The small molecule below binds the protein below.
Small molecule (SMILES): OC[C@H]1O[C@H](O)[C@@H](O)[C@@H](O)[C@@H]1O

Binding-site contacts:
Ligand atom C3 contacts residue BMA3 of chain 3.G at 3.0 Å.
Ligand atom C2 contacts residue PRO309 of chain 1.A at 4.4 Å (hydrophobic).
Ligand atom C3 contacts residue PRO309 of chain 1.A at 4.3 Å (hydrophobic).
Ligand atom C5 contacts residue THR310 of chain 1.A at 4.5 Å.
Ligand atom C1 contacts residue THR310 of chain 1.A at 3.9 Å.
Ligand atom C2 contacts residue BMA3 of chain 3.G at 4.2 Å.
Ligand atom C6 contacts residue BMA3 of chain 3.G at 4.1 Å.
Ligand atom O3 contacts residue BMA3 of chain 3.G at 3.4 Å.
Ligand atom C5 contacts residue BMA3 of chain 3.G at 3.3 Å.
Ligand atom C1 contacts residue BMA3 of chain 3.G at 4.5 Å.
Ligand atom O5 contacts residue BMA3 of chain 3.G at 4.4 Å.
Ligand atom O4 contacts residue BMA3 of chain 3.G at 2.4 Å (h-bond).
Ligand atom O3 contacts residue PRO309 of chain 1.A at 4.1 Å.
Ligand atom C3 contacts residue THR310 of chain 1.A at 4.0 Å.
Ligand atom C4 contacts residue BMA3 of chain 3.G at 3.0 Å.
Ligand atom C2 contacts residue THR310 of chain 1.A at 4.1 Å.

Sequence of chain 1.A:
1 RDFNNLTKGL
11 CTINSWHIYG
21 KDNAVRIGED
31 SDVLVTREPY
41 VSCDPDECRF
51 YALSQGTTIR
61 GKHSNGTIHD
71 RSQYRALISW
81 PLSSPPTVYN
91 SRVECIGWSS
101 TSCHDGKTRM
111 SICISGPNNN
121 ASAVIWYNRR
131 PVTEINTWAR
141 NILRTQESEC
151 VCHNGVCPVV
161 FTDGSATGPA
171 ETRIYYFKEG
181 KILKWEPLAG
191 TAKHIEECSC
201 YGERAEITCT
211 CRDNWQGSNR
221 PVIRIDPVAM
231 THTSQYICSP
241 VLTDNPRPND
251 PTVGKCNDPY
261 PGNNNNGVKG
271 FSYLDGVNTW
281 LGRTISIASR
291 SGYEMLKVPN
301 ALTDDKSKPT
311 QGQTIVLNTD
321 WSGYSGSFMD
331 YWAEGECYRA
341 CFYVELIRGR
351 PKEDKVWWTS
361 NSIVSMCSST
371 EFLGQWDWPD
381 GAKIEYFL